Sequence of chain 1.D:
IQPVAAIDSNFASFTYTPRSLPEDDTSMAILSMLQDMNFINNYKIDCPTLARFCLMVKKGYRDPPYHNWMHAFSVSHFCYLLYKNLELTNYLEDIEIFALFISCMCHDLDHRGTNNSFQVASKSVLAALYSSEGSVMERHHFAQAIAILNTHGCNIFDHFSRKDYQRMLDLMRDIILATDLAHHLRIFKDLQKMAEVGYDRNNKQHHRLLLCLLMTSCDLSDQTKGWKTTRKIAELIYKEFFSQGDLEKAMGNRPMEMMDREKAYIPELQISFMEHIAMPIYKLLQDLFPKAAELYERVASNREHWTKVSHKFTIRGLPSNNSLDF

Binding-site contacts:
Ligand atom N15 contacts residue MET272 of chain 1.D at 3.6 Å.
Ligand atom C24 contacts residue PHE287 of chain 1.D at 3.9 Å (hydrophobic).
Ligand atom C26 contacts residue LEU234 of chain 1.D at 3.9 Å (hydrophobic).
Ligand atom C4 contacts residue PHE287 of chain 1.D at 3.5 Å (hydrophobic).
Ligand atom C27 contacts residue ASP233 of chain 1.D at 3.9 Å.
Ligand atom C9 contacts residue ILE251 of chain 1.D at 4.0 Å (hydrophobic).
Ligand atom C4 contacts residue LEU195 of chain 1.D at 4.1 Å (hydrophobic).
Ligand atom C8 contacts residue ILE251 of chain 1.D at 4.1 Å (hydrophobic).
Ligand atom N10 contacts residue PHE287 of chain 1.D at 3.3 Å.
Ligand atom C26 contacts residue LEU195 of chain 1.D at 3.9 Å (hydrophobic).
Ligand atom N13 contacts residue TYR80 of chain 1.D at 3.9 Å.
Ligand atom N10 contacts residue ILE251 of chain 1.D at 4.2 Å.
Ligand atom N13 contacts residue PHE287 of chain 1.D at 4.0 Å.
Ligand atom C2 contacts residue PHE287 of chain 1.D at 3.7 Å (hydrophobic).
Ligand atom C24 contacts residue ILE247 of chain 1.D at 3.8 Å (hydrophobic).
Ligand atom C3 contacts residue PHE287 of chain 1.D at 3.8 Å (hydrophobic).
Ligand atom N12 contacts residue TYR80 of chain 1.D at 3.7 Å.
Ligand atom C5 contacts residue PHE287 of chain 1.D at 3.4 Å (hydrophobic).
Ligand atom C8 contacts residue PHE287 of chain 1.D at 3.3 Å (hydrophobic).
Ligand atom C9 contacts residue PHE287 of chain 1.D at 3.4 Å (hydrophobic).
Ligand atom C16 contacts residue MET272 of chain 1.D at 3.9 Å (hydrophobic).
Ligand atom C24 contacts residue GLN237 of chain 1.D at 3.7 Å.
Ligand atom C20 contacts residue LEU199 of chain 1.D at 3.3 Å (hydrophobic).
Ligand atom C19 contacts residue LEU199 of chain 1.D at 3.5 Å (hydrophobic).
Ligand atom N13 contacts residue ILE251 of chain 1.D at 4.0 Å.
Ligand atom C2 contacts residue PHE255 of chain 1.D at 3.9 Å (hydrophobic).
Ligand atom C19 contacts residue ILE291 of chain 1.D at 4.0 Å (hydrophobic).
Ligand atom C24 contacts residue GLN284 of chain 1.D at 3.5 Å.
Ligand atom C4 contacts residue PHE255 of chain 1.D at 4.1 Å (hydrophobic).
Ligand atom C1 contacts residue PHE255 of chain 1.D at 4.1 Å (hydrophobic).
Ligand atom C29 contacts residue HIS81 of chain 1.D at 4.0 Å.
Ligand atom C6 contacts residue PHE287 of chain 1.D at 3.6 Å (hydrophobic).
Ligand atom C27 contacts residue LEU195 of chain 1.D at 3.9 Å (hydrophobic).
Ligand atom C3 contacts residue PHE255 of chain 1.D at 4.0 Å (hydrophobic).
Ligand atom C11 contacts residue PHE287 of chain 1.D at 3.9 Å (hydrophobic).
Ligand atom N12 contacts residue LEU234 of chain 1.D at 4.1 Å.
Ligand atom N7 contacts residue PHE287 of chain 1.D at 3.4 Å.
Ligand atom O23 contacts residue LEU195 of chain 1.D at 3.7 Å.
Ligand atom C1 contacts residue PHE287 of chain 1.D at 3.5 Å (hydrophobic).
Ligand atom C2 contacts residue MET272 of chain 1.D at 3.9 Å (hydrophobic).

The protein below binds the small molecule below.
Small molecule (SMILES): Cc1nc2ccc(C(=O)NCc3ccccc3)cc2n2c(-c3ccccc3)nnc12